Sequence of chain 50.A:
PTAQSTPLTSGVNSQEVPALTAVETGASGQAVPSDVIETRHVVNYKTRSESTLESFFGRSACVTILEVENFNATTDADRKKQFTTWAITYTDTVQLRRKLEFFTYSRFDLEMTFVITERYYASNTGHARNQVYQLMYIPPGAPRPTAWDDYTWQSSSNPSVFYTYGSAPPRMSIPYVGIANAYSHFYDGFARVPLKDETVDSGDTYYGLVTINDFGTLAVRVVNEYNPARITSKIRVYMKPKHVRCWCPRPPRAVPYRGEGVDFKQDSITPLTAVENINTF

The protein below binds the small molecule below.
Small molecule (SMILES): CC(=O)N[C@H]1[C@H]([C@H](O)[C@H](O)CO)O[C@@](O)(C(=O)O)C[C@@H]1O

Sequence of chain 46.A:
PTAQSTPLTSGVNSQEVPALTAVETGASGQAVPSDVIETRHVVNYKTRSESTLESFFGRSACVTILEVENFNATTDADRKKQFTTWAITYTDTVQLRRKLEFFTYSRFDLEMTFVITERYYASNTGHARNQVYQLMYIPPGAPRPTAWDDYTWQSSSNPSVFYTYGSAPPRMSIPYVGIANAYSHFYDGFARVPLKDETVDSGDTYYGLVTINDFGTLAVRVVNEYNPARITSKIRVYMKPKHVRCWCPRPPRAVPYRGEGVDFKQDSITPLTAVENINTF

Binding-site contacts:
Ligand atom C1 contacts residue PRO252 of chain 50.A at 4.1 Å (hydrophobic).
Ligand atom C6 contacts residue TYR145 of chain 46.A at 3.4 Å (hydrophobic).
Ligand atom C10 contacts residue TYR250 of chain 50.A at 3.5 Å (hydrophobic).
Ligand atom N5 contacts residue TYR250 of chain 50.A at 4.4 Å.
Ligand atom O4 contacts residue PRO252 of chain 50.A at 3.8 Å.
Ligand atom O4 contacts residue ASN251 of chain 50.A at 4.2 Å.
Ligand atom O1A contacts residue PRO252 of chain 50.A at 3.3 Å.
Ligand atom O1B contacts residue ALA146 of chain 46.A at 3.2 Å.
Ligand atom C3 contacts residue PRO252 of chain 50.A at 3.9 Å (hydrophobic).
Ligand atom C11 contacts residue TYR145 of chain 46.A at 3.7 Å (hydrophobic).
Ligand atom O10 contacts residue TYR250 of chain 50.A at 2.7 Å (h-bond).
Ligand atom C1 contacts residue SER147 of chain 46.A at 3.6 Å.
Ligand atom O1B contacts residue ASN148 of chain 46.A at 4.3 Å.
Ligand atom C9 contacts residue TYR145 of chain 46.A at 4.2 Å (hydrophobic).
Ligand atom C11 contacts residue ARG143 of chain 46.A at 4.0 Å.
Ligand atom C4 contacts residue TYR145 of chain 46.A at 3.6 Å (hydrophobic).
Ligand atom C10 contacts residue TYR145 of chain 46.A at 3.6 Å (hydrophobic).
Ligand atom O1B contacts residue SER147 of chain 46.A at 3.1 Å (h-bond).
Ligand atom C7 contacts residue TYR145 of chain 46.A at 3.8 Å (hydrophobic).
Ligand atom O1A contacts residue ALA146 of chain 46.A at 4.2 Å.
Ligand atom O4 contacts residue TYR145 of chain 46.A at 4.2 Å.
Ligand atom C1 contacts residue ALA146 of chain 46.A at 3.9 Å (hydrophobic).
Ligand atom N5 contacts residue TYR145 of chain 46.A at 2.6 Å (h-bond).
Ligand atom O4 contacts residue TYR250 of chain 50.A at 3.4 Å.
Ligand atom O1A contacts residue SER147 of chain 46.A at 2.8 Å (h-bond).
Ligand atom O8 contacts residue ALA146 of chain 46.A at 3.3 Å.
Ligand atom C11 contacts residue TYR250 of chain 50.A at 3.7 Å (hydrophobic).
Ligand atom C8 contacts residue ALA146 of chain 46.A at 4.4 Å (hydrophobic).
Ligand atom C4 contacts residue PRO252 of chain 50.A at 3.8 Å (hydrophobic).
Ligand atom C6 contacts residue ALA146 of chain 46.A at 4.2 Å (hydrophobic).
Ligand atom C5 contacts residue TYR145 of chain 46.A at 3.3 Å (hydrophobic).